A small-molecule ligand and the protein it binds are described below.
Small molecule (SMILES): CC(=O)N[C@@H]1[C@@H](O)[C@H](O)[C@@H](CO)O[C@H]1O

Sequence of chain 1.B:
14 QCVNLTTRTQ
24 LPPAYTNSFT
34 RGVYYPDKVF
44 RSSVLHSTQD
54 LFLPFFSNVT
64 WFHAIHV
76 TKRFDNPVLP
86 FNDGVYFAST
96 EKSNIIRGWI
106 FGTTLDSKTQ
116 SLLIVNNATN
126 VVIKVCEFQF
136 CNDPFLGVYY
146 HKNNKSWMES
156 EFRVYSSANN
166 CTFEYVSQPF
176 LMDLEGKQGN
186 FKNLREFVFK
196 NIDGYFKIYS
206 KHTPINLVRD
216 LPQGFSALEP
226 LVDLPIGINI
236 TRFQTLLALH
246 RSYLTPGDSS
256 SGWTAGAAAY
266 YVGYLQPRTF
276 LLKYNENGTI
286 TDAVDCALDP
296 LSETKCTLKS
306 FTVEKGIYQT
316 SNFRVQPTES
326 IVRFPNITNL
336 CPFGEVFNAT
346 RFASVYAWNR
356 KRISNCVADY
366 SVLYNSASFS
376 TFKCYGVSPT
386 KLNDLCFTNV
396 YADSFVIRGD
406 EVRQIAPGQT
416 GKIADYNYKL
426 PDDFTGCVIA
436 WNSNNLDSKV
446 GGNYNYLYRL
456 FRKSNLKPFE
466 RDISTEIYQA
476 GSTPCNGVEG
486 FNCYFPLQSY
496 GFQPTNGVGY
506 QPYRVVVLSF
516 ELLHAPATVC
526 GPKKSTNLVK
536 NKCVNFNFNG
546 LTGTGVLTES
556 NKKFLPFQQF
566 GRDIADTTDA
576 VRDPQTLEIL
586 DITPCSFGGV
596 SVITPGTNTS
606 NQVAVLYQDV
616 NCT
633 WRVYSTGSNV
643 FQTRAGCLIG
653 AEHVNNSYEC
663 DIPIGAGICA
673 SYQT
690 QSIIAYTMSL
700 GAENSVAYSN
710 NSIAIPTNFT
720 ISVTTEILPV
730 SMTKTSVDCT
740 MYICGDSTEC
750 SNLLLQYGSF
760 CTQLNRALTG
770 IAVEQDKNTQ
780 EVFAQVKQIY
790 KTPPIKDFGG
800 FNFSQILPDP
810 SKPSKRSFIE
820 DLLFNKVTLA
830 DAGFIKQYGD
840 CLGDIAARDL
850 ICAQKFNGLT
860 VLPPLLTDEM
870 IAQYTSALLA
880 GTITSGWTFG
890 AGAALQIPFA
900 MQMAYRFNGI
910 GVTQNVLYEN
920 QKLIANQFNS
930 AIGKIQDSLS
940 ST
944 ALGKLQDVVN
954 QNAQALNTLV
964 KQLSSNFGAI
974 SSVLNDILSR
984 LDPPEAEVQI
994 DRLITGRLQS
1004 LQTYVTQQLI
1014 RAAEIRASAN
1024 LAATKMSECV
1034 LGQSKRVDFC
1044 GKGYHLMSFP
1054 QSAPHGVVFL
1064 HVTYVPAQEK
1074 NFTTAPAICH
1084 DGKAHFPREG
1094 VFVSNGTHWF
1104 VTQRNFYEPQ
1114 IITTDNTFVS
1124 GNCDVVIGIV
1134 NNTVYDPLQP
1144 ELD

Binding-site contacts:
Ligand atom O5 contacts residue ASN657 of chain 1.B at 2.3 Å (h-bond).
Ligand atom C3 contacts residue ASN657 of chain 1.B at 4.0 Å.
Ligand atom C2 contacts residue ASN657 of chain 1.B at 2.9 Å.
Ligand atom C8 contacts residue ASN657 of chain 1.B at 3.9 Å.
Ligand atom N2 contacts residue ASN657 of chain 1.B at 3.0 Å (h-bond).
Ligand atom C7 contacts residue ASN657 of chain 1.B at 3.0 Å.
Ligand atom C1 contacts residue ASN657 of chain 1.B at 1.5 Å.
Ligand atom O7 contacts residue ASN657 of chain 1.B at 2.6 Å (h-bond).
Ligand atom C5 contacts residue ASN657 of chain 1.B at 3.4 Å.
Ligand atom C4 contacts residue ASN657 of chain 1.B at 4.3 Å.